Sequence of chain 1.C:
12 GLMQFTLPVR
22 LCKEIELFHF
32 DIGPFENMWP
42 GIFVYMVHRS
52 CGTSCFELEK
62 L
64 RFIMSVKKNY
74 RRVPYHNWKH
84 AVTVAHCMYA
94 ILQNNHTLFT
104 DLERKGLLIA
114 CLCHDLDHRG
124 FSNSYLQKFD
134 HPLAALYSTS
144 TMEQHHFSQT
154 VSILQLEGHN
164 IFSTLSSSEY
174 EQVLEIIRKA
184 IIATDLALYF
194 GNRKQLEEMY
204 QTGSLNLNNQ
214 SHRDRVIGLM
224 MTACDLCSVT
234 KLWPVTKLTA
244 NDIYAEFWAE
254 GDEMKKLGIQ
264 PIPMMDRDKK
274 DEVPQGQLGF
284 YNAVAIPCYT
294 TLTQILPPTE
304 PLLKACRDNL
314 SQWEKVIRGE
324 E

Binding-site contacts:
Ligand atom C21 contacts residue GLY279 of chain 1.C at 3.6 Å.
Ligand atom N09 contacts residue LEU229 of chain 1.C at 3.8 Å.
Ligand atom C13 contacts residue GLN280 of chain 1.C at 3.3 Å.
Ligand atom C02 contacts residue PHE283 of chain 1.C at 3.4 Å (hydrophobic).
Ligand atom N04 contacts residue PHE283 of chain 1.C at 3.5 Å.
Ligand atom N16 contacts residue GLY279 of chain 1.C at 3.6 Å.
Ligand atom C18 contacts residue MET267 of chain 1.C at 3.7 Å (hydrophobic).
Ligand atom C18 contacts residue GLY279 of chain 1.C at 3.3 Å.
Ligand atom C01 contacts residue PHE283 of chain 1.C at 3.4 Å (hydrophobic).
Ligand atom C02 contacts residue PHE250 of chain 1.C at 3.8 Å (hydrophobic).
Ligand atom C26 contacts residue MET267 of chain 1.C at 3.6 Å (hydrophobic).
Ligand atom C10 contacts residue VAL232 of chain 1.C at 3.6 Å (hydrophobic).
Ligand atom O11 contacts residue ILE246 of chain 1.C at 3.4 Å.
Ligand atom C17 contacts residue GLY279 of chain 1.C at 3.6 Å.
Ligand atom C03 contacts residue GLN280 of chain 1.C at 3.8 Å.
Ligand atom C14 contacts residue TYR247 of chain 1.C at 3.4 Å (hydrophobic).
Ligand atom C14 contacts residue MET267 of chain 1.C at 3.6 Å (hydrophobic).
Ligand atom C21 contacts residue MET267 of chain 1.C at 3.6 Å (hydrophobic).
Ligand atom N19 contacts residue TYR247 of chain 1.C at 2.6 Å (h-bond).
Ligand atom N04 contacts residue GLN280 of chain 1.C at 3.1 Å (h-bond).
Ligand atom C15 contacts residue TYR247 of chain 1.C at 3.4 Å (hydrophobic).
Ligand atom C24 contacts residue LYS272 of chain 1.C at 3.3 Å.
Ligand atom C23 contacts residue LYS272 of chain 1.C at 3.5 Å.
Ligand atom C14 contacts residue GLN280 of chain 1.C at 3.6 Å.
Ligand atom C05 contacts residue PHE283 of chain 1.C at 3.4 Å (hydrophobic).
Ligand atom C07 contacts residue PHE283 of chain 1.C at 3.7 Å (hydrophobic).
Ligand atom O11 contacts residue GLN280 of chain 1.C at 2.8 Å (h-bond).
Ligand atom C24 contacts residue GLU275 of chain 1.C at 3.6 Å.
Ligand atom N19 contacts residue MET267 of chain 1.C at 3.6 Å.
Ligand atom C13 contacts residue PHE283 of chain 1.C at 3.7 Å (hydrophobic).
Ligand atom N19 contacts residue GLY279 of chain 1.C at 3.6 Å.
Ligand atom N06 contacts residue PHE283 of chain 1.C at 3.4 Å.
Ligand atom C23 contacts residue GLU275 of chain 1.C at 3.6 Å.
Ligand atom C15 contacts residue GLY279 of chain 1.C at 3.6 Å.
Ligand atom C24 contacts residue PRO266 of chain 1.C at 3.6 Å (hydrophobic).
Ligand atom C03 contacts residue PHE283 of chain 1.C at 3.4 Å (hydrophobic).
Ligand atom C23 contacts residue VAL276 of chain 1.C at 3.7 Å (hydrophobic).
Ligand atom C25 contacts residue PRO266 of chain 1.C at 3.3 Å (hydrophobic).
Ligand atom C15 contacts residue MET267 of chain 1.C at 3.6 Å (hydrophobic).
Ligand atom C10 contacts residue GLN280 of chain 1.C at 3.3 Å.

The protein below binds the small molecule below.
Small molecule (SMILES): Cc1nc2ccc(C#Cc3nc(-c4ccccc4)cn3C)nn2c1CO